The small molecule below binds the protein below.
Small molecule (SMILES): CC(=O)N[C@@H]1[C@@H](O)[C@H](O)[C@@H](CO)O[C@H]1O

Sequence of chain 1.P:
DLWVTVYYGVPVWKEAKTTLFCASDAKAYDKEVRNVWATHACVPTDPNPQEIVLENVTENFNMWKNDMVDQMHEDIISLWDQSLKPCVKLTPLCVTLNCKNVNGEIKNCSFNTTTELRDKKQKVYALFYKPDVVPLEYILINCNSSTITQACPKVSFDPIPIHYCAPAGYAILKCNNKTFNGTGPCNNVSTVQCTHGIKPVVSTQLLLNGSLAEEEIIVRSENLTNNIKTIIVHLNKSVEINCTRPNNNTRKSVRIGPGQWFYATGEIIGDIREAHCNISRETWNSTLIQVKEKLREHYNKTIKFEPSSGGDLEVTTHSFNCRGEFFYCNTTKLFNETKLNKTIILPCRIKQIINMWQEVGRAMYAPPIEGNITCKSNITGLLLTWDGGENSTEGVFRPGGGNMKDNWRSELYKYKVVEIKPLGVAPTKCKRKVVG

Binding-site contacts:
Ligand atom C5 contacts residue ASN165 of chain 1.P at 3.7 Å.
Ligand atom C3 contacts residue ASN165 of chain 1.P at 3.8 Å.
Ligand atom C2 contacts residue ASN165 of chain 1.P at 2.4 Å.
Ligand atom C7 contacts residue ASN165 of chain 1.P at 3.7 Å.
Ligand atom N2 contacts residue ASN165 of chain 1.P at 2.9 Å (h-bond).
Ligand atom C1 contacts residue ASN165 of chain 1.P at 1.4 Å.
Ligand atom O7 contacts residue THR133 of chain 1.P at 4.1 Å.
Ligand atom O7 contacts residue ASN165 of chain 1.P at 4.1 Å.
Ligand atom C8 contacts residue SER163 of chain 1.P at 3.6 Å.
Ligand atom C4 contacts residue ASN165 of chain 1.P at 4.2 Å.
Ligand atom C8 contacts residue THR133 of chain 1.P at 4.0 Å.
Ligand atom C8 contacts residue PHE164 of chain 1.P at 4.1 Å (hydrophobic).
Ligand atom O5 contacts residue ASN165 of chain 1.P at 2.4 Å (h-bond).
Ligand atom C8 contacts residue ASN135 of chain 1.P at 4.0 Å.